Binding-site contacts:
Ligand atom C14 contacts residue GLY35 of chain 1.A at 4.1 Å.
Ligand atom C3 contacts residue GLY35 of chain 1.A at 3.2 Å.
Ligand atom C22 contacts residue HIS36 of chain 1.A at 3.9 Å.
Ligand atom C7 contacts residue ASN32 of chain 1.A at 3.0 Å.
Ligand atom C14 contacts residue PHE105 of chain 1.A at 3.4 Å (hydrophobic).
Ligand atom C16 contacts residue ASN32 of chain 1.A at 3.3 Å.
Ligand atom C4 contacts residue PHE105 of chain 1.A at 3.6 Å (hydrophobic).
Ligand atom C12 contacts residue GLY35 of chain 1.A at 4.1 Å.
Ligand atom C4 contacts residue GLY35 of chain 1.A at 4.0 Å.
Ligand atom C1 contacts residue PHE105 of chain 1.A at 3.4 Å (hydrophobic).
Ligand atom C14 contacts residue HIS36 of chain 1.A at 4.1 Å.
Ligand atom C1 contacts residue HIS36 of chain 1.A at 4.2 Å.
Ligand atom C2 contacts residue HIS36 of chain 1.A at 4.1 Å.
Ligand atom N23 contacts residue HIS36 of chain 1.A at 4.3 Å.
Ligand atom C1 contacts residue GLY35 of chain 1.A at 3.4 Å.
Ligand atom N23 contacts residue GLY39 of chain 1.A at 3.5 Å.
Ligand atom C10 contacts residue GLY35 of chain 1.A at 4.2 Å.
Ligand atom N5 contacts residue PHE105 of chain 1.A at 3.9 Å.
Ligand atom C9 contacts residue ILE30 of chain 1.A at 4.1 Å (hydrophobic).
Ligand atom C11 contacts residue PHE105 of chain 1.A at 4.1 Å (hydrophobic).
Ligand atom C13 contacts residue HIS36 of chain 1.A at 4.2 Å.
Ligand atom C2 contacts residue PHE105 of chain 1.A at 3.3 Å (hydrophobic).
Ligand atom C15 contacts residue ASN32 of chain 1.A at 4.2 Å.
Ligand atom C6 contacts residue PHE105 of chain 1.A at 4.3 Å (hydrophobic).
Ligand atom C6 contacts residue ASN32 of chain 1.A at 4.4 Å.
Ligand atom C13 contacts residue GLY35 of chain 1.A at 3.7 Å.
Ligand atom C10 contacts residue PHE105 of chain 1.A at 3.8 Å (hydrophobic).
Ligand atom C13 contacts residue PHE105 of chain 1.A at 3.3 Å (hydrophobic).
Ligand atom C8 contacts residue ASN32 of chain 1.A at 3.3 Å.
Ligand atom N23 contacts residue GLY35 of chain 1.A at 3.6 Å (h-bond).
Ligand atom N24 contacts residue ASN32 of chain 1.A at 3.0 Å (h-bond).
Ligand atom N23 contacts residue PHE105 of chain 1.A at 4.1 Å.
Ligand atom C12 contacts residue PHE105 of chain 1.A at 3.5 Å (hydrophobic).
Ligand atom N24 contacts residue ILE30 of chain 1.A at 4.2 Å.
Ligand atom C3 contacts residue HIS36 of chain 1.A at 4.0 Å.
Ligand atom C2 contacts residue GLY35 of chain 1.A at 2.9 Å.
Ligand atom C4 contacts residue HIS36 of chain 1.A at 4.0 Å.
Ligand atom C17 contacts residue ASN32 of chain 1.A at 3.8 Å.
Ligand atom C11 contacts residue ASN32 of chain 1.A at 4.1 Å.
Ligand atom C3 contacts residue PHE105 of chain 1.A at 3.4 Å (hydrophobic).

The small molecule below binds the protein below.
Small molecule (SMILES): CC[n+]1c(-c2ccccc2)c2cc(N)ccc2c2ccc(N)cc21

Sequence of chain 1.A:
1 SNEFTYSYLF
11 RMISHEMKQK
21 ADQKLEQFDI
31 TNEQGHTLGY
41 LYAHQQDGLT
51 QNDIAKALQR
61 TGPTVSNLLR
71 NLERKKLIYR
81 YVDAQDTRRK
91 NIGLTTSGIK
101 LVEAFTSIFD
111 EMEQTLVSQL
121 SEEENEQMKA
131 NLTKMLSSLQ